Sequence of chain 1.C:
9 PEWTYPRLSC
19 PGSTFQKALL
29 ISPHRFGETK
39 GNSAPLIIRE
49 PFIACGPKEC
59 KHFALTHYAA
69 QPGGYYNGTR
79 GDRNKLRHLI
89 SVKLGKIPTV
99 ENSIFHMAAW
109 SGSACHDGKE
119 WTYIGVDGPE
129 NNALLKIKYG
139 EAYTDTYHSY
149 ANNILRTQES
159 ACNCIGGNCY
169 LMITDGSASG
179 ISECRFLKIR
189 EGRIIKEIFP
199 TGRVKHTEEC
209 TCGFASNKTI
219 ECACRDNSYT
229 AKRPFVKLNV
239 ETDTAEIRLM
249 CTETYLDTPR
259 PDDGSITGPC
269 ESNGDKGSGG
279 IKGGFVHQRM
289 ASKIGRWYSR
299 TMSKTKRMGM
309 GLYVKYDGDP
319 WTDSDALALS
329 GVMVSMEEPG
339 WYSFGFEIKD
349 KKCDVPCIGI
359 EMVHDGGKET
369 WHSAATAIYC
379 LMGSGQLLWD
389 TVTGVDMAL

Binding-site contacts:
Ligand atom C6 contacts residue ARG305 of chain 1.C at 3.6 Å.
Ligand atom O7 contacts residue ARG305 of chain 1.C at 3.0 Å (salt-bridge).
Ligand atom N27 contacts residue ARG85 of chain 1.C at 3.7 Å.
Ligand atom O8 contacts residue ARG47 of chain 1.C at 3.0 Å (salt-bridge).
Ligand atom O7 contacts residue ARG223 of chain 1.C at 3.0 Å (salt-bridge).
Ligand atom N27 contacts residue TRP108 of chain 1.C at 3.9 Å.
Ligand atom O8 contacts residue TYR340 of chain 1.C at 3.2 Å (h-bond).
Ligand atom C1 contacts residue ARG47 of chain 1.C at 3.7 Å.
Ligand atom C5 contacts residue TYR340 of chain 1.C at 3.5 Å (hydrophobic).
Ligand atom C2 contacts residue ASP80 of chain 1.C at 3.4 Å.
Ligand atom N30 contacts residue TRP108 of chain 1.C at 3.1 Å (h-bond).
Ligand atom O9 contacts residue ASP80 of chain 1.C at 2.9 Å (salt-bridge).
Ligand atom N27 contacts residue ASP80 of chain 1.C at 3.2 Å (salt-bridge).
Ligand atom O7 contacts residue TYR340 of chain 1.C at 3.1 Å (h-bond).
Ligand atom C26 contacts residue TRP108 of chain 1.C at 3.9 Å (hydrophobic).
Ligand atom C38 contacts residue ALA176 of chain 1.C at 3.8 Å (hydrophobic).
Ligand atom C39 contacts residue ARG223 of chain 1.C at 3.7 Å.
Ligand atom C1 contacts residue ASP80 of chain 1.C at 3.3 Å.
Ligand atom C37 contacts residue ARG154 of chain 1.C at 3.7 Å.
Ligand atom C5 contacts residue ASP80 of chain 1.C at 3.7 Å.
Ligand atom C3 contacts residue TYR340 of chain 1.C at 3.4 Å (hydrophobic).
Ligand atom C36 contacts residue GLU207 of chain 1.C at 3.7 Å.
Ligand atom C4 contacts residue ASP80 of chain 1.C at 3.8 Å.
Ligand atom O14 contacts residue ARG81 of chain 1.C at 3.2 Å (salt-bridge).
Ligand atom C26 contacts residue GLU48 of chain 1.C at 3.6 Å.
Ligand atom C15 contacts residue ARG154 of chain 1.C at 3.5 Å.
Ligand atom C1 contacts residue GLU48 of chain 1.C at 3.7 Å.
Ligand atom N30 contacts residue GLU48 of chain 1.C at 3.6 Å.
Ligand atom C1 contacts residue TYR340 of chain 1.C at 3.2 Å (hydrophobic).
Ligand atom N25 contacts residue GLU48 of chain 1.C at 3.8 Å.
Ligand atom N30 contacts residue LEU63 of chain 1.C at 3.8 Å.
Ligand atom N30 contacts residue GLU157 of chain 1.C at 3.3 Å (salt-bridge).
Ligand atom N27 contacts residue GLU48 of chain 1.C at 3.7 Å.
Ligand atom C2 contacts residue TYR340 of chain 1.C at 3.7 Å (hydrophobic).
Ligand atom C39 contacts residue GLU206 of chain 1.C at 3.1 Å.
Ligand atom C36 contacts residue GLU206 of chain 1.C at 3.5 Å.
Ligand atom C4 contacts residue TYR340 of chain 1.C at 3.6 Å (hydrophobic).
Ligand atom O14 contacts residue ASP80 of chain 1.C at 3.8 Å.
Ligand atom C6 contacts residue TYR340 of chain 1.C at 2.9 Å (hydrophobic).
Ligand atom O8 contacts residue ARG305 of chain 1.C at 2.9 Å (salt-bridge).

A protein and the small-molecule ligand that binds it are described below.
Small molecule (SMILES): CCC(CC)[C@H](NC(C)=O)[C@@H]1[C@H](O)[C@@H](C(=O)O)C[C@H]1NC(=N)N